Binding-site contacts:
Ligand atom C12 contacts residue ALA137 of chain 1.A at 4.2 Å (hydrophobic).
Ligand atom C12 contacts residue TRP136 of chain 1.A at 4.0 Å (hydrophobic).
Ligand atom C18 contacts residue CYS133 of chain 1.A at 3.9 Å (hydrophobic).
Ligand atom C12 contacts residue CYS133 of chain 1.A at 4.5 Å (hydrophobic).
Ligand atom C9 contacts residue ALA140 of chain 1.A at 4.0 Å (hydrophobic).
Ligand atom C21 contacts residue CYS133 of chain 1.A at 4.2 Å (hydrophobic).
Ligand atom C15 contacts residue CYS133 of chain 1.A at 4.2 Å (hydrophobic).
Ligand atom C0 contacts residue ALA140 of chain 1.A at 3.4 Å (hydrophobic).
Ligand atom C0 contacts residue LEU93 of chain 1.A at 4.2 Å (hydrophobic).
Ligand atom C9 contacts residue ALA137 of chain 1.A at 4.1 Å (hydrophobic).
Ligand atom C35 contacts residue CYS133 of chain 1.A at 3.5 Å (hydrophobic).
Ligand atom C27 contacts residue CYS133 of chain 1.A at 3.8 Å (hydrophobic).
Ligand atom C9 contacts residue TRP136 of chain 1.A at 3.6 Å (hydrophobic).
Ligand atom C15 contacts residue ALA137 of chain 1.A at 4.2 Å (hydrophobic).
Ligand atom C1 contacts residue ALA140 of chain 1.A at 4.2 Å (hydrophobic).
Ligand atom C1 contacts residue TRP136 of chain 1.A at 4.2 Å (hydrophobic).
Ligand atom C0 contacts residue TRP136 of chain 1.A at 3.6 Å (hydrophobic).

Sequence of chain 1.A:
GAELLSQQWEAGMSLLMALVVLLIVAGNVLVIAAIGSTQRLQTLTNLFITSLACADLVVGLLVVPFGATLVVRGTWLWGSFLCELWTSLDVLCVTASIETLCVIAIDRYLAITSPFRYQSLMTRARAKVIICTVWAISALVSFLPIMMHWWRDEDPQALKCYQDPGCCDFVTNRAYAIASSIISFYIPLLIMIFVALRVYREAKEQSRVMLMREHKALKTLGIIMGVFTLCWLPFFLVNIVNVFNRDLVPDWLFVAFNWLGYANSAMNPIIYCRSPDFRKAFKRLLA

The small molecule below binds the protein below.
Small molecule (SMILES): CCCCCCCCCC(=O)N(CCO)C[C@@H](O)[C@@H](O)[C@@H](O)[C@@H](O)CO